Sequence of chain 1.A:
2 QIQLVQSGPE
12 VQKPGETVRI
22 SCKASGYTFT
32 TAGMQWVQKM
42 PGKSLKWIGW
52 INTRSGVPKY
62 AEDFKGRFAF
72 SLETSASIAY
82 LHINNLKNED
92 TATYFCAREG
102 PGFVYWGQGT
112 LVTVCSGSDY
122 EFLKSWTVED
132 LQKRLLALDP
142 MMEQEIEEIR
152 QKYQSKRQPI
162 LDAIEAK

Sequence of chain 1.B:
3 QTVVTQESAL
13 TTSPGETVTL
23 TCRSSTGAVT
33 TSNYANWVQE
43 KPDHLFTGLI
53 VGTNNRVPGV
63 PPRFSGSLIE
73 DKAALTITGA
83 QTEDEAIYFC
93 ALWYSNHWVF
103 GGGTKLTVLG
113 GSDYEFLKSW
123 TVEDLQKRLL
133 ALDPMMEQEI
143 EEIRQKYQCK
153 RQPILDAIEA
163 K

The protein below binds the small molecule below.
Small molecule (SMILES): CC(C)[C@H](NC(=O)[C@H](CCC(N)=O)NC(=O)CNC(=O)[C@@H]1CCCN1C(=O)[C@H](Cc1ccc(O)cc1)NC(=O)CN)C(=O)O

Binding-site contacts:
Ligand atom O contacts residue TYR36 of chain 1.B at 3.7 Å.
Ligand atom O contacts residue GLU100 of chain 1.A at 3.2 Å.
Ligand atom OH contacts residue GLN36 of chain 1.A at 3.4 Å (h-bond).
Ligand atom NE2 contacts residue ARG55 of chain 1.A at 3.5 Å (salt-bridge).
Ligand atom CD contacts residue ALA33 of chain 1.A at 3.5 Å (hydrophobic).
Ligand atom OE1 contacts residue THR54 of chain 1.A at 2.7 Å (h-bond).
Ligand atom NE2 contacts residue THR54 of chain 1.A at 3.2 Å (h-bond).
Ligand atom OE1 contacts residue GLY34 of chain 1.A at 3.0 Å (h-bond).
Ligand atom NE2 contacts residue THR31 of chain 1.A at 3.0 Å (h-bond).
Ligand atom CA contacts residue TYR36 of chain 1.B at 3.2 Å (hydrophobic).
Ligand atom CD contacts residue GLY34 of chain 1.A at 3.4 Å.
Ligand atom CE2 contacts residue PRO102 of chain 1.A at 3.7 Å (hydrophobic).
Ligand atom CZ contacts residue TRP100 of chain 1.B at 3.7 Å (hydrophobic).
Ligand atom O contacts residue ALA33 of chain 1.A at 3.5 Å.
Ligand atom CZ contacts residue GLU100 of chain 1.A at 3.4 Å.
Ligand atom CG1 contacts residue GLY101 of chain 1.A at 3.6 Å.
Ligand atom OH contacts residue TRP100 of chain 1.B at 2.9 Å (h-bond).
Ligand atom CG contacts residue ASN53 of chain 1.A at 3.7 Å.
Ligand atom NE2 contacts residue ASN53 of chain 1.A at 3.6 Å.
Ligand atom CE1 contacts residue TRP95 of chain 1.B at 3.8 Å (hydrophobic).
Ligand atom CD contacts residue THR54 of chain 1.A at 3.6 Å.
Ligand atom CG contacts residue PRO102 of chain 1.A at 3.7 Å (hydrophobic).
Ligand atom CD2 contacts residue PRO102 of chain 1.A at 3.4 Å (hydrophobic).
Ligand atom OE1 contacts residue ALA33 of chain 1.A at 3.4 Å.
Ligand atom CB contacts residue ASN53 of chain 1.A at 3.6 Å.
Ligand atom N contacts residue TYR36 of chain 1.B at 3.2 Å (h-bond).
Ligand atom CG contacts residue GLY34 of chain 1.A at 3.7 Å.
Ligand atom OH contacts residue TRP51 of chain 1.A at 3.3 Å.
Ligand atom OE1 contacts residue ASN53 of chain 1.A at 3.1 Å.
Ligand atom OH contacts residue GLU100 of chain 1.A at 2.6 Å (salt-bridge).
Ligand atom CE2 contacts residue GLU100 of chain 1.A at 3.3 Å.
Ligand atom N contacts residue TRP51 of chain 1.A at 3.6 Å.
Ligand atom CB contacts residue GLY34 of chain 1.A at 3.7 Å.
Ligand atom O contacts residue GLY34 of chain 1.A at 2.8 Å (h-bond).
Ligand atom CE1 contacts residue TRP100 of chain 1.B at 3.5 Å (hydrophobic).
Ligand atom CD contacts residue ASN53 of chain 1.A at 3.4 Å.
Ligand atom C contacts residue TYR36 of chain 1.B at 3.1 Å (hydrophobic).
Ligand atom NE2 contacts residue THR32 of chain 1.A at 3.4 Å.
Ligand atom CA contacts residue TRP51 of chain 1.A at 3.6 Å (hydrophobic).
Ligand atom NE2 contacts residue ALA33 of chain 1.A at 3.5 Å (h-bond).